This protein binds this small molecule.
Small molecule (SMILES): CC(=O)N[C@@H]1[C@@H](O)[C@H](O)[C@@H](CO)O[C@H]1O

Binding-site contacts:
Ligand atom C7 contacts residue THR47 of chain 1.A at 4.1 Å.
Ligand atom O7 contacts residue VAL46 of chain 1.A at 4.4 Å.
Ligand atom O7 contacts residue THR47 of chain 1.A at 3.6 Å.
Ligand atom C1 contacts residue ASN45 of chain 1.A at 1.4 Å.
Ligand atom C2 contacts residue ASN45 of chain 1.A at 2.5 Å.
Ligand atom N2 contacts residue ASN45 of chain 1.A at 2.9 Å (h-bond).
Ligand atom O7 contacts residue TYR12 of chain 1.A at 3.2 Å.
Ligand atom C4 contacts residue TYR12 of chain 1.A at 4.0 Å (hydrophobic).
Ligand atom O5 contacts residue ASN45 of chain 1.A at 2.4 Å (h-bond).
Ligand atom C4 contacts residue ASN45 of chain 1.A at 4.2 Å.
Ligand atom C2 contacts residue TYR12 of chain 1.A at 4.3 Å (hydrophobic).
Ligand atom C3 contacts residue ASN45 of chain 1.A at 3.8 Å.
Ligand atom C8 contacts residue THR47 of chain 1.A at 3.8 Å.
Ligand atom C7 contacts residue TYR12 of chain 1.A at 4.4 Å (hydrophobic).
Ligand atom C8 contacts residue VAL46 of chain 1.A at 4.2 Å (hydrophobic).
Ligand atom O7 contacts residue ASN45 of chain 1.A at 4.0 Å.
Ligand atom O6 contacts residue TYR12 of chain 1.A at 4.0 Å.
Ligand atom O5 contacts residue TYR12 of chain 1.A at 4.2 Å.
Ligand atom C3 contacts residue TYR12 of chain 1.A at 4.5 Å (hydrophobic).
Ligand atom C7 contacts residue ASN45 of chain 1.A at 3.6 Å.
Ligand atom O3 contacts residue TYR12 of chain 1.A at 3.8 Å.
Ligand atom C8 contacts residue ASN45 of chain 1.A at 3.3 Å.
Ligand atom C5 contacts residue ASN45 of chain 1.A at 3.7 Å.

Sequence of chain 1.A:
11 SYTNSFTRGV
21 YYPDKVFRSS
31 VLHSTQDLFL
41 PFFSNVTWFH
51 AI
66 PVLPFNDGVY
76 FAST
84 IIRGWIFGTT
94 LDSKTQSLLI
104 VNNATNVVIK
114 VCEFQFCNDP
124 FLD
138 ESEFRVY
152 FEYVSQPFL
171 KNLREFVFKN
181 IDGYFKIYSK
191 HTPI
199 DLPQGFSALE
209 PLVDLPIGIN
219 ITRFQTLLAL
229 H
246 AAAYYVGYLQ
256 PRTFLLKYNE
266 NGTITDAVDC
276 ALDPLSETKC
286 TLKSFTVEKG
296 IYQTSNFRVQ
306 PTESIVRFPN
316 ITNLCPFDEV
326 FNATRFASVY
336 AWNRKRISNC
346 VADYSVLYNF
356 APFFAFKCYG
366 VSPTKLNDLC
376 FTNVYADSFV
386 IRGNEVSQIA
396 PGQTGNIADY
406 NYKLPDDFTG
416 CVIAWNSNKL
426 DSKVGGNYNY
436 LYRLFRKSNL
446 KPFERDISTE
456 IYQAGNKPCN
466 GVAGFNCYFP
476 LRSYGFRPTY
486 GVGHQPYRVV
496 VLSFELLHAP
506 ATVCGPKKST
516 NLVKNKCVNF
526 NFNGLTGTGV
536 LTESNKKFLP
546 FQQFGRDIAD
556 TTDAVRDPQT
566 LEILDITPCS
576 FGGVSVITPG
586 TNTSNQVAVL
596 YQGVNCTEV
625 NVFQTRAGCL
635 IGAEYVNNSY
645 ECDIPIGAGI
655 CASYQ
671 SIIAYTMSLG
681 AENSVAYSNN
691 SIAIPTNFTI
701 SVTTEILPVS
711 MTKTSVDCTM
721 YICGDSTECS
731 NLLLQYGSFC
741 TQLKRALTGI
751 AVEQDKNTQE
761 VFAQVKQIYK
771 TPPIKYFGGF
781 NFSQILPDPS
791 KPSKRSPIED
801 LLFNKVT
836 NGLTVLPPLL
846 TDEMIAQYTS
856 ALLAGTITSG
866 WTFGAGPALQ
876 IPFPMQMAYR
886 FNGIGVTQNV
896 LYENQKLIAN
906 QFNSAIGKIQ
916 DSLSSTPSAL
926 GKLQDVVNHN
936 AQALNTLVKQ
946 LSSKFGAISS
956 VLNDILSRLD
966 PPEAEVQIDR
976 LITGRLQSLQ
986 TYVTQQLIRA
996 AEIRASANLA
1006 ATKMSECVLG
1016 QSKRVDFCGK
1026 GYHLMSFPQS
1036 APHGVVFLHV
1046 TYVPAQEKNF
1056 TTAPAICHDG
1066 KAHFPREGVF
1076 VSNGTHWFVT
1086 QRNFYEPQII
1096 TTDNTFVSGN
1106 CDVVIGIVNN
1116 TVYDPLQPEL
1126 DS